A protein and the small-molecule ligand that binds it are described below.
Small molecule (SMILES): COC(=O)[C@@]1(O)C[C@H]2O[C@]1(C)n1c3ccccc3c3c4c(c5c6ccccc6n2c5c31)C(=O)NC4

Binding-site contacts:
Ligand atom C25 contacts residue THR29 of chain 1.A at 3.8 Å.
Ligand atom C15 contacts residue ALA48 of chain 1.A at 3.8 Å (hydrophobic).
Ligand atom C20 contacts residue GLY108 of chain 1.A at 3.5 Å.
Ligand atom C17 contacts residue LEU27 of chain 1.A at 3.6 Å (hydrophobic).
Ligand atom N3 contacts residue ALA48 of chain 1.A at 3.4 Å.
Ligand atom O4 contacts residue ASN156 of chain 1.A at 3.8 Å.
Ligand atom O4 contacts residue ILE171 of chain 1.A at 3.4 Å.
Ligand atom O1 contacts residue GLY28 of chain 1.A at 3.4 Å.
Ligand atom C23 contacts residue ALA48 of chain 1.A at 3.8 Å (hydrophobic).
Ligand atom O2 contacts residue GLU103 of chain 1.A at 3.6 Å.
Ligand atom O2 contacts residue TYR104 of chain 1.A at 3.6 Å.
Ligand atom C3 contacts residue ILE171 of chain 1.A at 3.6 Å (hydrophobic).
Ligand atom C15 contacts residue GLU103 of chain 1.A at 3.7 Å.
Ligand atom C1 contacts residue GLU155 of chain 1.A at 3.4 Å.
Ligand atom C27 contacts residue GLU155 of chain 1.A at 3.3 Å.
Ligand atom C21 contacts residue CYS105 of chain 1.A at 3.8 Å (hydrophobic).
Ligand atom C12 contacts residue LYS50 of chain 1.A at 3.8 Å.
Ligand atom C19 contacts residue GLY108 of chain 1.A at 3.5 Å.
Ligand atom C21 contacts residue TYR104 of chain 1.A at 3.7 Å (hydrophobic).
Ligand atom O4 contacts residue GLU155 of chain 1.A at 2.7 Å (salt-bridge).
Ligand atom C10 contacts residue VAL35 of chain 1.A at 3.7 Å (hydrophobic).
Ligand atom C16 contacts residue LEU27 of chain 1.A at 3.7 Å (hydrophobic).
Ligand atom C10 contacts residue ILE171 of chain 1.A at 3.6 Å (hydrophobic).
Ligand atom C13 contacts residue LYS50 of chain 1.A at 3.8 Å.
Ligand atom O1 contacts residue LEU27 of chain 1.A at 3.5 Å (h-bond).
Ligand atom C26 contacts residue THR29 of chain 1.A at 3.7 Å.
Ligand atom C25 contacts residue VAL35 of chain 1.A at 3.8 Å (hydrophobic).
Ligand atom N1 contacts residue ILE171 of chain 1.A at 3.6 Å.
Ligand atom N3 contacts residue GLU103 of chain 1.A at 3.0 Å (salt-bridge).
Ligand atom C12 contacts residue ASP172 of chain 1.A at 3.7 Å.
Ligand atom C25 contacts residue GLY28 of chain 1.A at 3.6 Å.
Ligand atom C14 contacts residue MET102 of chain 1.A at 3.7 Å (hydrophobic).
Ligand atom N2 contacts residue LEU27 of chain 1.A at 3.7 Å.
Ligand atom C18 contacts residue ASP109 of chain 1.A at 3.8 Å.
Ligand atom C9 contacts residue ILE171 of chain 1.A at 3.6 Å (hydrophobic).
Ligand atom C24 contacts residue LEU27 of chain 1.A at 3.4 Å (hydrophobic).
Ligand atom C8 contacts residue ILE171 of chain 1.A at 3.7 Å (hydrophobic).
Ligand atom O5 contacts residue GLY28 of chain 1.A at 3.8 Å.
Ligand atom O2 contacts residue CYS105 of chain 1.A at 2.9 Å (h-bond).
Ligand atom C18 contacts residue LEU27 of chain 1.A at 3.4 Å (hydrophobic).

Sequence of chain 1.A:
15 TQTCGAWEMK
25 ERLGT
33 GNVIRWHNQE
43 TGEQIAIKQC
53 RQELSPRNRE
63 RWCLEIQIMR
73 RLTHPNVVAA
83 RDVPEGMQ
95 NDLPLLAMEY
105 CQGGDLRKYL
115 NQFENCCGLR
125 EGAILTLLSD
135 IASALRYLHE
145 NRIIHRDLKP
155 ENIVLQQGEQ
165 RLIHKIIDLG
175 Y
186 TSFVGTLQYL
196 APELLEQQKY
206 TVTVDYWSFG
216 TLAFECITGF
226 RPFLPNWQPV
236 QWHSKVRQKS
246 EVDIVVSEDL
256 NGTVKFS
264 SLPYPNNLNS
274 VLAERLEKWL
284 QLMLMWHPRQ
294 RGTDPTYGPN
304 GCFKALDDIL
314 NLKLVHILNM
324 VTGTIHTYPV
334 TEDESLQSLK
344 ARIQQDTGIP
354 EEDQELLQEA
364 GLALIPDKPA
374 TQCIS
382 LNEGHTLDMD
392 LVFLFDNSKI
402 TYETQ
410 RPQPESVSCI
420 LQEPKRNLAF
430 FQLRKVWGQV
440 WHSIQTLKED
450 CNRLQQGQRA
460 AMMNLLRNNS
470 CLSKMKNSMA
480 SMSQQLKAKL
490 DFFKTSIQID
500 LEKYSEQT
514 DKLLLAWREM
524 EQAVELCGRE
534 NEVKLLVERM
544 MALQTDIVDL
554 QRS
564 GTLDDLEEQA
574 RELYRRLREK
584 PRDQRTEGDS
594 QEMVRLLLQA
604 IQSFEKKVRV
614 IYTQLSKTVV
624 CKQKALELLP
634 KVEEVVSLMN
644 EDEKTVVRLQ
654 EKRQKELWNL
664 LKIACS